Binding-site contacts:
Ligand atom C5 contacts residue ASN110 of chain 1.B at 4.4 Å.
Ligand atom C7 contacts residue SER111 of chain 1.B at 4.0 Å.
Ligand atom C1 contacts residue SER112 of chain 1.B at 4.0 Å.
Ligand atom C6 contacts residue HIS114 of chain 1.B at 3.4 Å.
Ligand atom C5 contacts residue SER112 of chain 1.B at 3.9 Å.
Ligand atom C5 contacts residue HIS114 of chain 1.B at 4.2 Å.
Ligand atom O5 contacts residue HIS114 of chain 1.B at 3.7 Å.
Ligand atom C8 contacts residue SER111 of chain 1.B at 4.3 Å.
Ligand atom O7 contacts residue SER111 of chain 1.B at 3.6 Å.
Ligand atom O6 contacts residue HIS114 of chain 1.B at 3.0 Å.
Ligand atom N2 contacts residue ASN110 of chain 1.B at 4.2 Å.
Ligand atom C1 contacts residue ASN110 of chain 1.B at 3.0 Å.
Ligand atom C6 contacts residue SER112 of chain 1.B at 4.3 Å.
Ligand atom O5 contacts residue ASN110 of chain 1.B at 3.0 Å (h-bond).
Ligand atom C2 contacts residue ASN110 of chain 1.B at 3.5 Å.
Ligand atom O5 contacts residue SER112 of chain 1.B at 3.8 Å.

The protein below binds the small molecule below.
Small molecule (SMILES): CC(=O)N[C@H]1[C@H](O[C@H]2[C@H](O)[C@@H](NC(C)=O)CO[C@@H]2CO)O[C@H](CO)[C@@H](O)[C@@H]1O

Sequence of chain 1.B:
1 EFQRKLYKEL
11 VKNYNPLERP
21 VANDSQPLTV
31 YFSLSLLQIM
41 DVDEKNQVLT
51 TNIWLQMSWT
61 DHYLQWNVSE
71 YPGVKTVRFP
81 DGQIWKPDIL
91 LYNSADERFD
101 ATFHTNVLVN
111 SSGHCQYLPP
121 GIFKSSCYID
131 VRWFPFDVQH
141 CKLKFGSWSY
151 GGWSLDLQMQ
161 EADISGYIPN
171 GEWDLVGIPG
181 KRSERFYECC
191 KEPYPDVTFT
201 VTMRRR